This small molecule binds to this protein.
Small molecule (SMILES): C[C@H](CC(=O)O)c1nn(C)c2nc(N)[nH]c(=O)c2c1=O

Sequence of chain 2.B:
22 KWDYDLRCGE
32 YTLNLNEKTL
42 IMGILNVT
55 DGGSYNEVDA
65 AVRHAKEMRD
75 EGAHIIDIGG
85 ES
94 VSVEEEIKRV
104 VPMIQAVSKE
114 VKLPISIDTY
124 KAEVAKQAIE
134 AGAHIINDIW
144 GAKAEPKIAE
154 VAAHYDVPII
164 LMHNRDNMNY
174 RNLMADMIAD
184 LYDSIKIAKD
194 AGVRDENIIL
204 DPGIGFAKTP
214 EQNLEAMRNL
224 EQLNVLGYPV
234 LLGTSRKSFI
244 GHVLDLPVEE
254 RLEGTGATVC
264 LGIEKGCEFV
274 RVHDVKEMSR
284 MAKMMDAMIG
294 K

Binding-site contacts:
Ligand atom N2 contacts residue MET165 of chain 2.B at 3.6 Å.
Ligand atom C4 contacts residue ILE142 of chain 2.B at 3.4 Å (hydrophobic).
Ligand atom C6 contacts residue PHE209 of chain 2.B at 3.4 Å (hydrophobic).
Ligand atom N5 contacts residue ARG274 of chain 2.B at 3.5 Å (salt-bridge).
Ligand atom N2 contacts residue ASP204 of chain 2.B at 2.6 Å (salt-bridge).
Ligand atom C7 contacts residue MET165 of chain 2.B at 3.9 Å (hydrophobic).
Ligand atom N3 contacts residue ARG274 of chain 2.B at 3.5 Å (salt-bridge).
Ligand atom C2 contacts residue ARG274 of chain 2.B at 3.3 Å.
Ligand atom C8 contacts residue ARG274 of chain 2.B at 3.6 Å.
Ligand atom C5 contacts residue PHE209 of chain 2.B at 3.7 Å (hydrophobic).
Ligand atom O1 contacts residue LYS240 of chain 2.B at 2.4 Å (salt-bridge).
Ligand atom N4 contacts residue ARG274 of chain 2.B at 3.9 Å.
Ligand atom C10 contacts residue MET165 of chain 2.B at 3.8 Å (hydrophobic).
Ligand atom O1 contacts residue PHE209 of chain 2.B at 3.2 Å.
Ligand atom C4 contacts residue ASP121 of chain 2.B at 3.1 Å.
Ligand atom N4 contacts residue ASN140 of chain 2.B at 3.2 Å (h-bond).
Ligand atom C7 contacts residue ASN140 of chain 2.B at 3.4 Å.
Ligand atom O2 contacts residue ARG274 of chain 2.B at 2.8 Å (salt-bridge).
Ligand atom N1 contacts residue LEU234 of chain 2.B at 3.7 Å.
Ligand atom C3 contacts residue ARG274 of chain 2.B at 3.3 Å.
Ligand atom C3 contacts residue LYS240 of chain 2.B at 3.6 Å.
Ligand atom N4 contacts residue ILE142 of chain 2.B at 3.7 Å.
Ligand atom O3 contacts residue LYS240 of chain 2.B at 3.2 Å (salt-bridge).
Ligand atom O3 contacts residue PHE209 of chain 2.B at 3.6 Å.
Ligand atom C10 contacts residue ASP204 of chain 2.B at 3.8 Å.
Ligand atom O3 contacts residue GLY236 of chain 2.B at 3.2 Å (h-bond).
Ligand atom C4 contacts residue ARG274 of chain 2.B at 3.8 Å.
Ligand atom C3 contacts residue PHE209 of chain 2.B at 3.4 Å (hydrophobic).
Ligand atom C9 contacts residue PHE209 of chain 2.B at 3.8 Å (hydrophobic).
Ligand atom O4 contacts residue ARG274 of chain 2.B at 3.2 Å (salt-bridge).
Ligand atom C8 contacts residue ILE142 of chain 2.B at 3.7 Å (hydrophobic).
Ligand atom N5 contacts residue ILE142 of chain 2.B at 3.5 Å.
Ligand atom C5 contacts residue ARG274 of chain 2.B at 3.6 Å.
Ligand atom C7 contacts residue ASP204 of chain 2.B at 3.1 Å.
Ligand atom C9 contacts residue ARG274 of chain 2.B at 3.4 Å.
Ligand atom N1 contacts residue ILE163 of chain 2.B at 3.8 Å.
Ligand atom N1 contacts residue ASN140 of chain 2.B at 2.5 Å (h-bond).
Ligand atom C4 contacts residue ASN140 of chain 2.B at 3.6 Å.
Ligand atom N1 contacts residue ASP204 of chain 2.B at 2.8 Å (salt-bridge).
Ligand atom O1 contacts residue ARG274 of chain 2.B at 3.9 Å.